Sequence of chain 1.A:
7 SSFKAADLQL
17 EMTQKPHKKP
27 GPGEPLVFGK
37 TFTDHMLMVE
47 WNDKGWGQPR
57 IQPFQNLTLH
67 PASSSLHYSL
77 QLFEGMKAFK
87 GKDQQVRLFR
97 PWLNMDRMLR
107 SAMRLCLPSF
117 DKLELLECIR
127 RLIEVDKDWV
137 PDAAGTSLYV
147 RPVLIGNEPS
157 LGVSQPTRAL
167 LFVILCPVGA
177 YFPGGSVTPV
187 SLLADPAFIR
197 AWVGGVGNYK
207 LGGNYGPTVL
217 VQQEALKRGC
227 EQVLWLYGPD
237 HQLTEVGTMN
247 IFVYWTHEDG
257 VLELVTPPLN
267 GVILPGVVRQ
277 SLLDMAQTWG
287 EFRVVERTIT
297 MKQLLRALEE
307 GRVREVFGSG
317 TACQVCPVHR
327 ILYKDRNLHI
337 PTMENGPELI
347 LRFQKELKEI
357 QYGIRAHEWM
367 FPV

Binding-site contacts:
Ligand atom O4 contacts residue ALA318 of chain 1.B at 3.1 Å (h-bond).
Ligand atom N5 contacts residue ALA318 of chain 1.B at 3.8 Å.
Ligand atom C6 contacts residue THR244 of chain 1.B at 3.9 Å.
Ligand atom C15 contacts residue THR244 of chain 1.B at 3.8 Å.
Ligand atom C2 contacts residue ALA318 of chain 1.B at 3.9 Å (hydrophobic).
Ligand atom C14 contacts residue LYS206 of chain 1.B at 3.7 Å.
Ligand atom C3 contacts residue THR244 of chain 1.B at 3.8 Å.
Ligand atom C3 contacts residue ALA318 of chain 1.B at 3.5 Å (hydrophobic).
Ligand atom C11 contacts residue TYR74 of chain 1.A at 3.5 Å (hydrophobic).
Ligand atom C13 contacts residue PHE79 of chain 1.B at 3.6 Å (hydrophobic).
Ligand atom C12 contacts residue TYR74 of chain 1.A at 3.9 Å (hydrophobic).
Ligand atom C2 contacts residue GLY316 of chain 1.B at 3.7 Å.
Ligand atom O1 contacts residue ALA318 of chain 1.B at 3.3 Å.
Ligand atom C7 contacts residue ALA318 of chain 1.B at 3.7 Å (hydrophobic).
Ligand atom O1 contacts residue GLY316 of chain 1.B at 3.8 Å.
Ligand atom C9 contacts residue LEU157 of chain 1.A at 3.7 Å (hydrophobic).
Ligand atom C9 contacts residue VAL159 of chain 1.A at 3.6 Å (hydrophobic).
Ligand atom C8 contacts residue TYR177 of chain 1.B at 3.9 Å (hydrophobic).
Ligand atom C11 contacts residue VAL159 of chain 1.A at 3.2 Å (hydrophobic).
Ligand atom N5 contacts residue THR244 of chain 1.B at 3.0 Å (h-bond).
Ligand atom C14 contacts residue PLP1 of chain 1.J at 3.8 Å.
Ligand atom O1 contacts residue CYS319 of chain 1.B at 3.3 Å (h-bond).
Ligand atom C14 contacts residue THR244 of chain 1.B at 3.9 Å.
Ligand atom C12 contacts residue PHE79 of chain 1.B at 3.4 Å (hydrophobic).
Ligand atom O4 contacts residue PLP1 of chain 1.J at 3.9 Å.
Ligand atom C10 contacts residue VAL159 of chain 1.A at 3.8 Å (hydrophobic).
Ligand atom C12 contacts residue TYR211 of chain 1.B at 3.6 Å (hydrophobic).
Ligand atom C9 contacts residue TYR177 of chain 1.B at 3.9 Å (hydrophobic).
Ligand atom C13 contacts residue LYS206 of chain 1.B at 3.4 Å.
Ligand atom C12 contacts residue THR244 of chain 1.B at 3.9 Å.
Ligand atom C13 contacts residue TYR211 of chain 1.B at 3.9 Å (hydrophobic).
Ligand atom C9 contacts residue TYR74 of chain 1.A at 3.8 Å (hydrophobic).
Ligand atom C2 contacts residue THR244 of chain 1.B at 3.3 Å.
Ligand atom O1 contacts residue MET245 of chain 1.B at 3.7 Å.
Ligand atom O4 contacts residue THR317 of chain 1.B at 3.5 Å (h-bond).
Ligand atom C8 contacts residue PHE34 of chain 1.B at 3.5 Å (hydrophobic).
Ligand atom C8 contacts residue LEU157 of chain 1.A at 3.8 Å (hydrophobic).
Ligand atom C13 contacts residue PLP1 of chain 1.J at 3.5 Å.
Ligand atom C7 contacts residue TYR177 of chain 1.B at 3.6 Å (hydrophobic).
Ligand atom C2 contacts residue THR317 of chain 1.B at 3.9 Å.

Sequence of chain 1.B:
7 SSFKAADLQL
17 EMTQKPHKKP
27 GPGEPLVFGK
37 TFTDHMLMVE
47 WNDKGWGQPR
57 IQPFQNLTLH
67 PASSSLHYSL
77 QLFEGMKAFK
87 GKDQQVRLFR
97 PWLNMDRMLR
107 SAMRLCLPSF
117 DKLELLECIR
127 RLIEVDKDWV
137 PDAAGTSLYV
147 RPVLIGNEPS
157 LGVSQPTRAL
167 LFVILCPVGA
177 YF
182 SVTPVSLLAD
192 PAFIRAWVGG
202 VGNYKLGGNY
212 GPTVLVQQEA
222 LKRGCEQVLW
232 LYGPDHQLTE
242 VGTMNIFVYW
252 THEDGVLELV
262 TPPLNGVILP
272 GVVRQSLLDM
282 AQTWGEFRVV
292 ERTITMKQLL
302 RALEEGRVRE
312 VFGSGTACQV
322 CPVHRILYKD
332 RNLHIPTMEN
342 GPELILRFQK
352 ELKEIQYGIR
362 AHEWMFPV

A protein and the small-molecule ligand that binds it are described below.
Small molecule (SMILES): O=C(CO)N[C@@H]1CCCc2ccccc21